A small-molecule ligand and the protein it binds are described below.
Small molecule (SMILES): CC(=O)N[C@H]1[C@H](O[C@H]2[C@H](O)[C@@H](NC(C)=O)CO[C@@H]2CO)O[C@H](CO)[C@@H](O)[C@@H]1O

Sequence of chain 1.C:
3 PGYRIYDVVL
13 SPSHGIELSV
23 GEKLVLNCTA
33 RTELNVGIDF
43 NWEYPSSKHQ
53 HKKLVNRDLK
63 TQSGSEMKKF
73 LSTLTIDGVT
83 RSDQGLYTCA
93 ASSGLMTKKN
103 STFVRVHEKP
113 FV

Sequence of chain 1.B:
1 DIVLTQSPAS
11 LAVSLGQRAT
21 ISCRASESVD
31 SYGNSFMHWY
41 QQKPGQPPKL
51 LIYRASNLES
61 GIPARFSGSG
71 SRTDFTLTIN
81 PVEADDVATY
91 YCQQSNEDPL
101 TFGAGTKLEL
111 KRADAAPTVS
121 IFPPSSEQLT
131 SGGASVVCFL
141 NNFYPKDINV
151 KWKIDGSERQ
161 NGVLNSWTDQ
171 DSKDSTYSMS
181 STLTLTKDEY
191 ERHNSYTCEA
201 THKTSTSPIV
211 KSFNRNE

Binding-site contacts:
Ligand atom O7 contacts residue TYR32 of chain 1.B at 3.8 Å.
Ligand atom C1 contacts residue ASN29 of chain 1.C at 1.4 Å.
Ligand atom C7 contacts residue SER13 of chain 1.C at 4.0 Å.
Ligand atom C3 contacts residue TYR32 of chain 1.B at 3.7 Å (hydrophobic).
Ligand atom N2 contacts residue TYR32 of chain 1.B at 4.0 Å.
Ligand atom C7 contacts residue TYR32 of chain 1.B at 4.1 Å (hydrophobic).
Ligand atom C7 contacts residue ASN29 of chain 1.C at 3.3 Å.
Ligand atom O7 contacts residue SER13 of chain 1.C at 3.2 Å (h-bond).
Ligand atom O7 contacts residue GLY33 of chain 1.B at 4.5 Å.
Ligand atom C8 contacts residue PRO14 of chain 1.C at 4.1 Å (hydrophobic).
Ligand atom C8 contacts residue SER13 of chain 1.C at 4.2 Å.
Ligand atom C3 contacts residue ASN29 of chain 1.C at 3.6 Å.
Ligand atom N2 contacts residue GLY33 of chain 1.B at 3.5 Å (h-bond).
Ligand atom O3 contacts residue TYR32 of chain 1.B at 4.2 Å.
Ligand atom O7 contacts residue ASN29 of chain 1.C at 3.3 Å (h-bond).
Ligand atom O6 contacts residue LEU73 of chain 1.C at 3.5 Å.
Ligand atom C2 contacts residue GLY33 of chain 1.B at 4.3 Å.
Ligand atom N2 contacts residue ASN29 of chain 1.C at 2.7 Å (h-bond).
Ligand atom C2 contacts residue ASN29 of chain 1.C at 2.3 Å.
Ligand atom O4 contacts residue GLY33 of chain 1.B at 3.3 Å.
Ligand atom C1 contacts residue GLY33 of chain 1.B at 3.6 Å.
Ligand atom C4 contacts residue ASN29 of chain 1.C at 4.2 Å.
Ligand atom O5 contacts residue ASN29 of chain 1.C at 2.4 Å (h-bond).
Ligand atom O5 contacts residue LEU73 of chain 1.C at 4.1 Å.
Ligand atom C4 contacts residue TYR32 of chain 1.B at 4.3 Å (hydrophobic).
Ligand atom C7 contacts residue GLY33 of chain 1.B at 4.2 Å.
Ligand atom C5 contacts residue ASN29 of chain 1.C at 3.7 Å.
Ligand atom O4 contacts residue TYR32 of chain 1.B at 3.7 Å.